Sequence of chain 1.A:
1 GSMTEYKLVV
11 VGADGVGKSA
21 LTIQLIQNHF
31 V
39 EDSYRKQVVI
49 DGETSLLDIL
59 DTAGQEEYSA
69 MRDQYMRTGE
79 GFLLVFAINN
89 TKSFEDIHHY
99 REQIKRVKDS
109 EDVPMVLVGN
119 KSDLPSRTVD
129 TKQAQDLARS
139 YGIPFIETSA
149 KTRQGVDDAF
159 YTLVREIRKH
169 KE

The protein below binds the small molecule below.
Small molecule (SMILES): OC[C@H]1O[C@H](O)[C@H](O)[C@@H](O)[C@@H]1O

Binding-site contacts:
Ligand atom O1 contacts residue THR89 of chain 1.A at 4.2 Å.